Sequence of chain 12.A:
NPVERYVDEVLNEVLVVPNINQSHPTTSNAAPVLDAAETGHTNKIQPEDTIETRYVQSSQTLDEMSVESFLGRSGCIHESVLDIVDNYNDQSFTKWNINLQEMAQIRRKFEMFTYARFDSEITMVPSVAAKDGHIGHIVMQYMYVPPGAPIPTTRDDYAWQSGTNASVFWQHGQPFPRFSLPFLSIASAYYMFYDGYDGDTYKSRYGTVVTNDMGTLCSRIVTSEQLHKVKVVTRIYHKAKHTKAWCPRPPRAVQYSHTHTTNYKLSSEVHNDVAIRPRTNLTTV

This protein binds this small molecule.
Small molecule (SMILES): Cc1cc(CCCOc2c(C)cc(-n3nnc(C)n3)cc2C)on1

Binding-site contacts:
Ligand atom C1B contacts residue ILE98 of chain 12.A at 3.6 Å (hydrophobic).
Ligand atom C5B contacts residue TYR144 of chain 12.A at 3.7 Å (hydrophobic).
Ligand atom CM4 contacts residue TYR144 of chain 12.A at 3.8 Å (hydrophobic).
Ligand atom C6B contacts residue LEU181 of chain 12.A at 3.5 Å (hydrophobic).
Ligand atom N1A contacts residue PHE179 of chain 12.A at 3.2 Å.
Ligand atom CM6 contacts residue LEU181 of chain 12.A at 3.8 Å (hydrophobic).
Ligand atom C1B contacts residue LEU181 of chain 12.A at 3.9 Å (hydrophobic).
Ligand atom N2A contacts residue PHE179 of chain 12.A at 3.3 Å.
Ligand atom O1 contacts residue MET214 of chain 12.A at 3.2 Å.
Ligand atom C4A contacts residue TYR144 of chain 12.A at 3.5 Å (hydrophobic).
Ligand atom CM2 contacts residue ILE122 of chain 12.A at 3.9 Å (hydrophobic).
Ligand atom C4 contacts residue LEU100 of chain 12.A at 3.8 Å (hydrophobic).
Ligand atom O1 contacts residue LEU100 of chain 12.A at 3.8 Å.
Ligand atom N5A contacts residue PHE179 of chain 12.A at 3.2 Å.
Ligand atom N1A contacts residue LEU217 of chain 12.A at 3.4 Å.
Ligand atom C6B contacts residue ILE98 of chain 12.A at 3.8 Å (hydrophobic).
Ligand atom N3A contacts residue TYR144 of chain 12.A at 3.2 Å.
Ligand atom C3C contacts residue LEU181 of chain 12.A at 4.0 Å (hydrophobic).
Ligand atom C3 contacts residue LEU100 of chain 12.A at 3.7 Å (hydrophobic).
Ligand atom C4 contacts residue TYR190 of chain 12.A at 3.8 Å (hydrophobic).
Ligand atom C4A contacts residue PHE179 of chain 12.A at 3.5 Å (hydrophobic).
Ligand atom N1A contacts residue MET124 of chain 12.A at 3.9 Å.
Ligand atom CM3 contacts residue TYR190 of chain 12.A at 3.8 Å (hydrophobic).
Ligand atom CM4 contacts residue VAL168 of chain 12.A at 3.9 Å (hydrophobic).
Ligand atom CM6 contacts residue TYR144 of chain 12.A at 3.7 Å (hydrophobic).
Ligand atom C5B contacts residue LEU181 of chain 12.A at 3.6 Å (hydrophobic).
Ligand atom O1B contacts residue ILE98 of chain 12.A at 3.1 Å.
Ligand atom C4 contacts residue MET214 of chain 12.A at 4.0 Å (hydrophobic).
Ligand atom N2 contacts residue LEU100 of chain 12.A at 3.8 Å.
Ligand atom CM2 contacts residue ILE77 of chain 12.A at 3.9 Å (hydrophobic).
Ligand atom N2 contacts residue MET214 of chain 12.A at 3.7 Å.
Ligand atom C5 contacts residue LEU100 of chain 12.A at 4.0 Å (hydrophobic).
Ligand atom CM4 contacts residue ALA166 of chain 12.A at 3.1 Å (hydrophobic).
Ligand atom CM6 contacts residue LEU184 of chain 12.A at 3.6 Å (hydrophobic).
Ligand atom C5 contacts residue MET214 of chain 12.A at 3.7 Å (hydrophobic).
Ligand atom CM4 contacts residue TYR142 of chain 12.A at 3.9 Å (hydrophobic).
Ligand atom N3A contacts residue PHE179 of chain 12.A at 3.6 Å.
Ligand atom N2A contacts residue TYR144 of chain 12.A at 4.0 Å.
Ligand atom N5A contacts residue LEU217 of chain 12.A at 3.7 Å.
Ligand atom C1C contacts residue MET214 of chain 12.A at 3.4 Å (hydrophobic).